This protein binds this small molecule.
Small molecule (SMILES): OC[C@H]1O[C@@H](O)[C@H](O)[C@@H](O)[C@H]1O

Sequence of chain 1.A:
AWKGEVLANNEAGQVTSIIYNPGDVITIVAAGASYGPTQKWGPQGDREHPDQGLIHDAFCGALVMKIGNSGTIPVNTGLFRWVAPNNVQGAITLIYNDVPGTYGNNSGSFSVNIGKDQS

Binding-site contacts:
Ligand atom O3 contacts residue CA1 of chain 1.E at 2.3 Å.
Ligand atom O4 contacts residue ASP100 of chain 1.A at 2.7 Å (salt-bridge).
Ligand atom O6 contacts residue GLN53 of chain 1.A at 2.9 Å (h-bond).
Ligand atom C2 contacts residue TYR36 of chain 1.A at 3.1 Å (hydrophobic).
Ligand atom O2 contacts residue GLY37 of chain 1.A at 4.1 Å.
Ligand atom O5 contacts residue GLN53 of chain 1.A at 4.1 Å.
Ligand atom O6 contacts residue HIS50 of chain 1.A at 2.9 Å (h-bond).
Ligand atom C3 contacts residue TYR36 of chain 1.A at 3.6 Å (hydrophobic).
Ligand atom O5 contacts residue CN81 of chain 1.G at 2.9 Å (h-bond).
Ligand atom O6 contacts residue VAL101 of chain 1.A at 3.9 Å.
Ligand atom O4 contacts residue CA1 of chain 1.E at 2.1 Å.
Ligand atom C4 contacts residue ASP100 of chain 1.A at 3.4 Å.
Ligand atom C6 contacts residue GLN53 of chain 1.A at 3.7 Å.
Ligand atom O2 contacts residue ASN107 of chain 1.A at 2.8 Å (h-bond).
Ligand atom O3 contacts residue THR104 of chain 1.A at 3.1 Å (h-bond).
Ligand atom C3 contacts residue CN81 of chain 1.G at 4.2 Å.
Ligand atom C4 contacts residue TYR36 of chain 1.A at 3.8 Å (hydrophobic).
Ligand atom O5 contacts residue HIS50 of chain 1.A at 3.8 Å.
Ligand atom C2 contacts residue CN81 of chain 1.G at 2.8 Å.
Ligand atom C2 contacts residue CA1 of chain 1.E at 3.7 Å.
Ligand atom C3 contacts residue ASN107 of chain 1.A at 3.8 Å.
Ligand atom O2 contacts residue CN81 of chain 1.G at 3.0 Å (h-bond).
Ligand atom C5 contacts residue ASP100 of chain 1.A at 4.0 Å.
Ligand atom C6 contacts residue ASP100 of chain 1.A at 3.4 Å.
Ligand atom O3 contacts residue ASN107 of chain 1.A at 2.7 Å (h-bond).
Ligand atom O5 contacts residue TYR36 of chain 1.A at 3.6 Å.
Ligand atom C3 contacts residue CA1 of chain 1.E at 3.1 Å.
Ligand atom C2 contacts residue ASN107 of chain 1.A at 3.5 Å.
Ligand atom C6 contacts residue HIS50 of chain 1.A at 4.0 Å.
Ligand atom C5 contacts residue GLN53 of chain 1.A at 3.9 Å.
Ligand atom O4 contacts residue THR104 of chain 1.A at 3.4 Å (h-bond).
Ligand atom C3 contacts residue THR104 of chain 1.A at 3.9 Å.
Ligand atom O4 contacts residue TYR36 of chain 1.A at 2.7 Å (h-bond).
Ligand atom O2 contacts residue TYR36 of chain 1.A at 3.8 Å.
Ligand atom C1 contacts residue CN81 of chain 1.G at 1.9 Å.
Ligand atom C4 contacts residue THR104 of chain 1.A at 3.3 Å.
Ligand atom O3 contacts residue TYR36 of chain 1.A at 3.3 Å (h-bond).
Ligand atom C6 contacts residue VAL101 of chain 1.A at 3.6 Å (hydrophobic).
Ligand atom C4 contacts residue CA1 of chain 1.E at 3.0 Å.
Ligand atom C1 contacts residue TYR36 of chain 1.A at 4.0 Å (hydrophobic).